Sequence of chain 1.K:
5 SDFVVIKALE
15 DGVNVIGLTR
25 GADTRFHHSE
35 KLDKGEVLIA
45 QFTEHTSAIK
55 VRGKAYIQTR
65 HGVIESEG

Binding-site contacts:
Ligand atom CH2 contacts residue GLY21 of chain 1.K at 3.7 Å.
Ligand atom OXT contacts residue THR47 of chain 1.K at 2.8 Å (h-bond).
Ligand atom CE2 contacts residue GLN45 of chain 1.K at 4.1 Å.
Ligand atom N contacts residue GLY25 of chain 1.J at 2.5 Å (h-bond).
Ligand atom CA contacts residue THR28 of chain 1.J at 3.5 Å.
Ligand atom C contacts residue SER51 of chain 1.J at 3.5 Å.
Ligand atom CZ3 contacts residue GLY21 of chain 1.K at 3.8 Å.
Ligand atom CZ2 contacts residue ILE53 of chain 1.K at 3.9 Å (hydrophobic).
Ligand atom CB contacts residue THR28 of chain 1.J at 3.8 Å.
Ligand atom CA contacts residue THR23 of chain 1.J at 3.7 Å.
Ligand atom CA contacts residue GLY25 of chain 1.J at 3.5 Å.
Ligand atom N contacts residue ASP27 of chain 1.J at 3.2 Å (salt-bridge).
Ligand atom CB contacts residue SER51 of chain 1.J at 3.6 Å.
Ligand atom OXT contacts residue HIS49 of chain 1.K at 3.9 Å.
Ligand atom O contacts residue GLY25 of chain 1.J at 3.4 Å (h-bond).
Ligand atom CD1 contacts residue SER51 of chain 1.J at 3.6 Å.
Ligand atom OXT contacts residue THR50 of chain 1.K at 2.7 Å (h-bond).
Ligand atom O contacts residue SER51 of chain 1.J at 2.6 Å (h-bond).
Ligand atom CG contacts residue SER51 of chain 1.J at 4.0 Å.
Ligand atom CZ3 contacts residue HIS32 of chain 1.K at 3.8 Å.
Ligand atom CB contacts residue THR23 of chain 1.J at 3.5 Å.
Ligand atom C contacts residue THR47 of chain 1.K at 3.6 Å.
Ligand atom N contacts residue THR28 of chain 1.J at 3.3 Å (h-bond).
Ligand atom NE1 contacts residue ALA44 of chain 1.K at 4.0 Å.
Ligand atom CD1 contacts residue THR47 of chain 1.K at 3.7 Å.
Ligand atom C contacts residue THR50 of chain 1.K at 3.9 Å.
Ligand atom N contacts residue THR23 of chain 1.J at 2.9 Å (h-bond).
Ligand atom CE2 contacts residue THR50 of chain 1.K at 4.1 Å.
Ligand atom C contacts residue GLY25 of chain 1.J at 3.6 Å.
Ligand atom CE3 contacts residue HIS32 of chain 1.K at 3.8 Å.
Ligand atom CZ2 contacts residue ALA44 of chain 1.K at 4.0 Å (hydrophobic).
Ligand atom CD1 contacts residue ALA52 of chain 1.J at 4.0 Å (hydrophobic).
Ligand atom CD1 contacts residue GLN45 of chain 1.K at 3.9 Å.
Ligand atom CE3 contacts residue HIS31 of chain 1.K at 3.9 Å.
Ligand atom O contacts residue ARG24 of chain 1.J at 3.6 Å.
Ligand atom NE1 contacts residue GLN45 of chain 1.K at 3.1 Å (h-bond).
Ligand atom N contacts residue ARG24 of chain 1.J at 4.0 Å.
Ligand atom CA contacts residue SER51 of chain 1.J at 4.0 Å.
Ligand atom O contacts residue THR23 of chain 1.J at 4.0 Å.
Ligand atom O contacts residue THR47 of chain 1.K at 3.4 Å.

Sequence of chain 1.J:
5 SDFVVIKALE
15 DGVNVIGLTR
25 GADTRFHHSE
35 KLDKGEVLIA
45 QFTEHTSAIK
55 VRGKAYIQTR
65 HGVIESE

A small-molecule ligand and the protein it binds are described below.
Small molecule (SMILES): N[C@@H](Cc1c[nH]c2ccccc12)C(=O)O